Sequence of chain 1.K:
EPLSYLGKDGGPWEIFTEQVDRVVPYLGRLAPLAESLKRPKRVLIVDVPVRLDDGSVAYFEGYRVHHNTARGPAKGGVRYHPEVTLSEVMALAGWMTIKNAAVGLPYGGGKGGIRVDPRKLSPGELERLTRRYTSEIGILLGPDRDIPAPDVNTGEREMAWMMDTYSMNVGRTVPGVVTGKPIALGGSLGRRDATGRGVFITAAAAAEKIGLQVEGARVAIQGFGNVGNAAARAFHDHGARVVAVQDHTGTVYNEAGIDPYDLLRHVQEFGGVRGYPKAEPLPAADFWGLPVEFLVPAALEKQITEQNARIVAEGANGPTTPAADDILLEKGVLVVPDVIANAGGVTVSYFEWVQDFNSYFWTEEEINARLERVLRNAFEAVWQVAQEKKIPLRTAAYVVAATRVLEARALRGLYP

Sequence of chain 1.J:
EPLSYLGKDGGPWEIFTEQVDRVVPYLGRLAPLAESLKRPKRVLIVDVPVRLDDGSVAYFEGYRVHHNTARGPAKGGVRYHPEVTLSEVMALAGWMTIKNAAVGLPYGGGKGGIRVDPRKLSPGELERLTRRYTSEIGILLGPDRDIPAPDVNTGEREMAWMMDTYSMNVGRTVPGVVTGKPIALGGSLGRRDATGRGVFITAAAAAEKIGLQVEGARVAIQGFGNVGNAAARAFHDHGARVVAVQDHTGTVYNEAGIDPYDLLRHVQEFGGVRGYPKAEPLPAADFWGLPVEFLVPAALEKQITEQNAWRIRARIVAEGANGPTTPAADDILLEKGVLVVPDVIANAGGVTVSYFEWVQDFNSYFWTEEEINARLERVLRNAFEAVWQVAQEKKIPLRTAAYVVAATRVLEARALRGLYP

Sequence of chain 1.I:
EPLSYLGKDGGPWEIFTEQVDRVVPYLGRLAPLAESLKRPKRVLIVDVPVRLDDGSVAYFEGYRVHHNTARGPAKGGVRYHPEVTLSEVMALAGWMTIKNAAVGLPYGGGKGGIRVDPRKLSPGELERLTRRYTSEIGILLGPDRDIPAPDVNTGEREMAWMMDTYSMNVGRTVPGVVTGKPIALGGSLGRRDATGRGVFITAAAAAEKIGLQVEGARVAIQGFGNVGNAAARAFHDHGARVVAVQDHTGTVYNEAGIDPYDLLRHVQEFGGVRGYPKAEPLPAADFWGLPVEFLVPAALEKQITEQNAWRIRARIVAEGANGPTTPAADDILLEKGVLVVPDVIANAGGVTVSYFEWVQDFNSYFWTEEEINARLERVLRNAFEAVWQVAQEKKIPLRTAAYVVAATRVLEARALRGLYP

A protein and the small-molecule ligand that binds it are described below.
Small molecule (SMILES): N[C@@H](CCC(=O)O)C(=O)O

Binding-site contacts:
Ligand atom OE1 contacts residue THR88 of chain 1.K at 4.3 Å.
Ligand atom O contacts residue TYR439 of chain 1.K at 4.5 Å.
Ligand atom OE1 contacts residue MET187 of chain 1.J at 4.3 Å.
Ligand atom CA contacts residue ARG436 of chain 1.K at 3.9 Å.
Ligand atom N contacts residue LEU438 of chain 1.K at 4.1 Å.
Ligand atom N contacts residue GLY437 of chain 1.K at 2.7 Å (h-bond).
Ligand atom OXT contacts residue LEU438 of chain 1.K at 3.4 Å.
Ligand atom CD contacts residue ALA89 of chain 1.K at 3.8 Å (hydrophobic).
Ligand atom OE2 contacts residue ALA89 of chain 1.K at 3.5 Å (h-bond).
Ligand atom N contacts residue TYR439 of chain 1.K at 2.9 Å (h-bond).
Ligand atom OXT contacts residue TYR439 of chain 1.K at 2.8 Å (h-bond).
Ligand atom OE1 contacts residue ASP183 of chain 1.J at 4.3 Å.
Ligand atom OE2 contacts residue THR88 of chain 1.K at 3.9 Å.
Ligand atom CA contacts residue TYR439 of chain 1.K at 3.6 Å (hydrophobic).
Ligand atom C contacts residue TYR439 of chain 1.K at 3.6 Å (hydrophobic).
Ligand atom CG contacts residue ALA89 of chain 1.K at 4.3 Å (hydrophobic).
Ligand atom N contacts residue ARG436 of chain 1.K at 4.0 Å.
Ligand atom C contacts residue ARG151 of chain 1.I at 3.4 Å.
Ligand atom CA contacts residue MET187 of chain 1.J at 3.9 Å (hydrophobic).
Ligand atom OE1 contacts residue ARG436 of chain 1.K at 2.6 Å (salt-bridge).
Ligand atom C contacts residue GLY437 of chain 1.K at 4.0 Å.
Ligand atom CG contacts residue ARG433 of chain 1.K at 3.7 Å.
Ligand atom C contacts residue LEU438 of chain 1.K at 4.4 Å (hydrophobic).
Ligand atom N contacts residue ASP183 of chain 1.J at 2.7 Å (salt-bridge).
Ligand atom CA contacts residue ASP183 of chain 1.J at 3.5 Å.
Ligand atom O contacts residue ARG151 of chain 1.I at 2.8 Å (salt-bridge).
Ligand atom CG contacts residue ARG436 of chain 1.K at 4.3 Å.
Ligand atom CD contacts residue ARG436 of chain 1.K at 3.8 Å.
Ligand atom CB contacts residue GLY437 of chain 1.K at 3.4 Å.
Ligand atom CA contacts residue GLY437 of chain 1.K at 3.5 Å.
Ligand atom OE1 contacts residue ALA89 of chain 1.K at 3.8 Å.
Ligand atom CB contacts residue ARG433 of chain 1.K at 3.9 Å.
Ligand atom OXT contacts residue GLY437 of chain 1.K at 3.7 Å.
Ligand atom CB contacts residue ARG436 of chain 1.K at 3.7 Å.
Ligand atom N contacts residue MET187 of chain 1.J at 4.0 Å.
Ligand atom CB contacts residue ASP183 of chain 1.J at 3.8 Å.
Ligand atom OXT contacts residue ARG151 of chain 1.I at 2.9 Å (salt-bridge).